This protein binds this small molecule.
Small molecule (SMILES): CC(=O)N[C@H]1[C@H](O[C@H]2[C@H](O)[C@@H](NC(C)=O)CO[C@@H]2CO)O[C@H](CO)[C@@H](O)[C@@H]1O

Sequence of chain 1.B:
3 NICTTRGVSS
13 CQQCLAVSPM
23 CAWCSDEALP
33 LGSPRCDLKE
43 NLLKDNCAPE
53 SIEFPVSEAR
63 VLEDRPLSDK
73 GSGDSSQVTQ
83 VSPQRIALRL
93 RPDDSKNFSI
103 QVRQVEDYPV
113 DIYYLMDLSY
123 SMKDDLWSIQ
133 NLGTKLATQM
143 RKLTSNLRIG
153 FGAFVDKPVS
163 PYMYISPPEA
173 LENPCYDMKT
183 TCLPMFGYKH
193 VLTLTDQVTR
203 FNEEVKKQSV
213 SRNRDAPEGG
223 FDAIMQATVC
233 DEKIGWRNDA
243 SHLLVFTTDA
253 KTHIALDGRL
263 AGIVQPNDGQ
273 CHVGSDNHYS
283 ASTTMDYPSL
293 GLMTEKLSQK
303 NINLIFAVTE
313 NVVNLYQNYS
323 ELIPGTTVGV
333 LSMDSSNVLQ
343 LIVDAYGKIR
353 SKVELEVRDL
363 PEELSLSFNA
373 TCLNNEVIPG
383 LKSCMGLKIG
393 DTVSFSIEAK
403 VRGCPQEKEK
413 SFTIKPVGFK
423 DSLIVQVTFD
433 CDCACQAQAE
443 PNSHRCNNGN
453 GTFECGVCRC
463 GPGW

Binding-site contacts:
Ligand atom C7 contacts residue GLU400 of chain 1.B at 4.5 Å.
Ligand atom C8 contacts residue SER398 of chain 1.B at 3.4 Å.
Ligand atom N2 contacts residue ASN371 of chain 1.B at 2.7 Å (h-bond).
Ligand atom O3 contacts residue ASN371 of chain 1.B at 4.5 Å.
Ligand atom C2 contacts residue ASN371 of chain 1.B at 2.1 Å.
Ligand atom O7 contacts residue ASN371 of chain 1.B at 3.1 Å (h-bond).
Ligand atom C8 contacts residue GLU400 of chain 1.B at 3.6 Å.
Ligand atom C7 contacts residue SER398 of chain 1.B at 3.3 Å.
Ligand atom C6 contacts residue PRO381 of chain 1.B at 4.3 Å (hydrophobic).
Ligand atom O5 contacts residue ASN371 of chain 1.B at 2.4 Å (h-bond).
Ligand atom O5 contacts residue PRO381 of chain 1.B at 4.2 Å.
Ligand atom C5 contacts residue ASN371 of chain 1.B at 3.6 Å.
Ligand atom C3 contacts residue ASN371 of chain 1.B at 3.6 Å.
Ligand atom C4 contacts residue ASN371 of chain 1.B at 4.1 Å.
Ligand atom C8 contacts residue SER369 of chain 1.B at 3.5 Å.
Ligand atom O6 contacts residue PRO381 of chain 1.B at 3.1 Å.
Ligand atom C7 contacts residue ASN371 of chain 1.B at 3.0 Å.
Ligand atom O7 contacts residue SER398 of chain 1.B at 2.4 Å (h-bond).
Ligand atom C8 contacts residue ASN371 of chain 1.B at 4.0 Å.
Ligand atom C8 contacts residue ILE399 of chain 1.B at 3.7 Å (hydrophobic).
Ligand atom C1 contacts residue ASN371 of chain 1.B at 1.4 Å.
Ligand atom N2 contacts residue GLU400 of chain 1.B at 4.3 Å.